The protein below binds the small molecule below.
Small molecule (SMILES): C[C@@H]1O[C@H](O)[C@@H](O)[C@H](O)[C@@H]1O

Sequence of chain 1.A:
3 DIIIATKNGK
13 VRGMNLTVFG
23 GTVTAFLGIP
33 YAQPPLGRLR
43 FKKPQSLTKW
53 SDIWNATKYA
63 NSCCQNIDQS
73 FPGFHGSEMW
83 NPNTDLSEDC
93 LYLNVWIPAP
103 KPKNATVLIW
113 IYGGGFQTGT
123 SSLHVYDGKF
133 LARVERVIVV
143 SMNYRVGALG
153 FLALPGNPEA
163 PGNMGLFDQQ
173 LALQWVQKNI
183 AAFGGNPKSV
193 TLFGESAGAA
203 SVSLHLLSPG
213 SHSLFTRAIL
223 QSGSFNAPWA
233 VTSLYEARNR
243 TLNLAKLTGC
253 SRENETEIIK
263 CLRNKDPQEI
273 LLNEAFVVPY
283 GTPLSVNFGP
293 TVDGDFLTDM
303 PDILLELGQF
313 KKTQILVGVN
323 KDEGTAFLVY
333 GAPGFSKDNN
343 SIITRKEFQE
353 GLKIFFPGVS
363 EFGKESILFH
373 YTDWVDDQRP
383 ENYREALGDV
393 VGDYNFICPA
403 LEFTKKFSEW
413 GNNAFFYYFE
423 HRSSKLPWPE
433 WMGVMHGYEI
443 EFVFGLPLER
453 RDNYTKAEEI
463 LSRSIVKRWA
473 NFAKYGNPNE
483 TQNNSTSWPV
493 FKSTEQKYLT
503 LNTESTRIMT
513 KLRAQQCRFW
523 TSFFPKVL

Binding-site contacts:
Ligand atom O4 contacts residue ARG470 of chain 1.A at 4.3 Å.
Ligand atom O2 contacts residue NAG1 of chain 1.G at 3.2 Å (h-bond).
Ligand atom C3 contacts residue THR508 of chain 1.A at 4.5 Å.
Ligand atom C1 contacts residue NAG1 of chain 1.G at 1.9 Å.
Ligand atom C6 contacts residue THR508 of chain 1.A at 4.2 Å.
Ligand atom O4 contacts residue SER487 of chain 1.A at 3.2 Å.
Ligand atom C6 contacts residue SER466 of chain 1.A at 4.0 Å.
Ligand atom C2 contacts residue NAG1 of chain 1.G at 2.7 Å.
Ligand atom O2 contacts residue NAG2 of chain 1.G at 3.3 Å (h-bond).
Ligand atom C4 contacts residue THR508 of chain 1.A at 3.7 Å.
Ligand atom O5 contacts residue NAG1 of chain 1.G at 2.5 Å (h-bond).
Ligand atom O3 contacts residue THR488 of chain 1.A at 2.7 Å (h-bond).
Ligand atom O4 contacts residue GLU482 of chain 1.A at 3.4 Å (salt-bridge).
Ligand atom O4 contacts residue THR488 of chain 1.A at 3.1 Å (h-bond).
Ligand atom O3 contacts residue SER487 of chain 1.A at 3.5 Å.
Ligand atom C3 contacts residue SER487 of chain 1.A at 4.4 Å.
Ligand atom C5 contacts residue THR508 of chain 1.A at 4.1 Å.
Ligand atom C4 contacts residue SER487 of chain 1.A at 4.4 Å.
Ligand atom C2 contacts residue ASN486 of chain 1.A at 4.0 Å.
Ligand atom C4 contacts residue NAG1 of chain 1.G at 4.4 Å.
Ligand atom C4 contacts residue GLU482 of chain 1.A at 4.5 Å.
Ligand atom C4 contacts residue THR488 of chain 1.A at 3.5 Å.
Ligand atom C1 contacts residue NAG2 of chain 1.G at 3.9 Å.
Ligand atom C5 contacts residue NAG1 of chain 1.G at 3.9 Å.
Ligand atom C3 contacts residue NAG1 of chain 1.G at 4.1 Å.
Ligand atom C6 contacts residue GLU482 of chain 1.A at 3.7 Å.
Ligand atom O4 contacts residue ASN486 of chain 1.A at 4.0 Å.
Ligand atom C3 contacts residue THR488 of chain 1.A at 3.4 Å.
Ligand atom O2 contacts residue ASN486 of chain 1.A at 3.9 Å.
Ligand atom C2 contacts residue NAG2 of chain 1.G at 4.2 Å.